Sequence of chain 1.A:
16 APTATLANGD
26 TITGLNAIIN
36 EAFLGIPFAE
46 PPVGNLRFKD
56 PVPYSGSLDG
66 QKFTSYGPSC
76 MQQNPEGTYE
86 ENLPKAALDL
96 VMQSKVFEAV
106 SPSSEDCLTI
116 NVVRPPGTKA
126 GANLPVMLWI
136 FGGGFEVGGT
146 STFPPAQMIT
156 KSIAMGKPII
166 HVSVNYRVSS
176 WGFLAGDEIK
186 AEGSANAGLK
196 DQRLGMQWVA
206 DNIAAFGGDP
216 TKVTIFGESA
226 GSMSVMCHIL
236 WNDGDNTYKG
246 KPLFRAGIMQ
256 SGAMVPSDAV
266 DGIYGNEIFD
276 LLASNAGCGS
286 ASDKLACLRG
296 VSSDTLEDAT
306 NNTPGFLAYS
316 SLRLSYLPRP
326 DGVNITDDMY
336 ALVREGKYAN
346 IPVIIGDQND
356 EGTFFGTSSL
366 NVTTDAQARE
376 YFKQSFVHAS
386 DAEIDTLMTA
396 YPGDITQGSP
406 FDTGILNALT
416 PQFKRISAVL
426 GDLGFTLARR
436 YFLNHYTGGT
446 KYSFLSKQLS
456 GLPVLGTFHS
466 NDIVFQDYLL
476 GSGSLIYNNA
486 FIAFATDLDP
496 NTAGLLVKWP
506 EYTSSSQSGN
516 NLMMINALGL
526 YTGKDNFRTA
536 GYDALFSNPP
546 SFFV

A small-molecule ligand and the protein it binds are described below.
Small molecule (SMILES): CC(=O)N[C@@H]1[C@@H](O)[C@H](O)[C@@H](CO)O[C@H]1O

Binding-site contacts:
Ligand atom C7 contacts residue ASN237 of chain 1.A at 4.2 Å.
Ligand atom C2 contacts residue ASN237 of chain 1.A at 3.9 Å.
Ligand atom C5 contacts residue ASN329 of chain 1.A at 3.7 Å.
Ligand atom C5 contacts residue VAL328 of chain 1.A at 3.8 Å (hydrophobic).
Ligand atom N2 contacts residue ASN329 of chain 1.A at 2.9 Å (h-bond).
Ligand atom C1 contacts residue ASN237 of chain 1.A at 3.8 Å.
Ligand atom C8 contacts residue TRP236 of chain 1.A at 3.8 Å (hydrophobic).
Ligand atom O5 contacts residue ASN329 of chain 1.A at 2.4 Å (h-bond).
Ligand atom C1 contacts residue VAL328 of chain 1.A at 4.1 Å (hydrophobic).
Ligand atom C8 contacts residue ARG198 of chain 1.A at 4.2 Å.
Ligand atom O7 contacts residue ASN329 of chain 1.A at 3.8 Å.
Ligand atom C1 contacts residue ASN329 of chain 1.A at 1.5 Å.
Ligand atom C7 contacts residue ASN329 of chain 1.A at 3.5 Å.
Ligand atom O5 contacts residue VAL328 of chain 1.A at 3.4 Å.
Ligand atom C3 contacts residue ASN329 of chain 1.A at 3.8 Å.
Ligand atom N2 contacts residue TRP236 of chain 1.A at 4.2 Å.
Ligand atom O5 contacts residue ASN237 of chain 1.A at 4.0 Å.
Ligand atom O7 contacts residue TRP236 of chain 1.A at 2.9 Å (h-bond).
Ligand atom C6 contacts residue VAL328 of chain 1.A at 3.8 Å (hydrophobic).
Ligand atom O7 contacts residue ASN237 of chain 1.A at 3.1 Å (h-bond).
Ligand atom C7 contacts residue TRP236 of chain 1.A at 3.4 Å (hydrophobic).
Ligand atom C2 contacts residue ASN329 of chain 1.A at 2.4 Å.
Ligand atom C4 contacts residue ASN329 of chain 1.A at 4.3 Å.
Ligand atom O6 contacts residue VAL328 of chain 1.A at 4.3 Å.